Binding-site contacts:
Ligand atom C14 contacts residue GLY151 of chain 1.B at 3.3 Å.
Ligand atom O14 contacts residue GLY151 of chain 1.B at 3.1 Å (h-bond).
Ligand atom O6 contacts residue PHE103 of chain 1.B at 4.1 Å.
Ligand atom C4 contacts residue ARG143 of chain 1.B at 4.0 Å.
Ligand atom C14 contacts residue GLN150 of chain 1.B at 4.4 Å.
Ligand atom C2 contacts residue ARG143 of chain 1.B at 3.6 Å.
Ligand atom O4 contacts residue ARG143 of chain 1.B at 3.3 Å (salt-bridge).
Ligand atom C17 contacts residue GLN150 of chain 1.B at 3.8 Å.
Ligand atom O19 contacts residue GLN150 of chain 1.B at 3.3 Å.
Ligand atom O14 contacts residue TYR157 of chain 1.A at 3.6 Å.
Ligand atom O4 contacts residue TYR157 of chain 1.A at 4.5 Å.
Ligand atom C19 contacts residue GLY151 of chain 1.B at 3.7 Å.
Ligand atom C6 contacts residue TYR157 of chain 1.A at 4.4 Å (hydrophobic).
Ligand atom C1 contacts residue ASP146 of chain 1.B at 3.9 Å.
Ligand atom C21 contacts residue ARG143 of chain 1.B at 3.9 Å.
Ligand atom O19 contacts residue GLY151 of chain 1.B at 2.8 Å (h-bond).
Ligand atom C21 contacts residue TYR157 of chain 1.A at 3.1 Å (hydrophobic).
Ligand atom C21 contacts residue PHE103 of chain 1.B at 3.6 Å (hydrophobic).
Ligand atom C21 contacts residue THR139 of chain 1.B at 3.7 Å.
Ligand atom O19 contacts residue GLN149 of chain 1.B at 4.4 Å.
Ligand atom C19 contacts residue GLN150 of chain 1.B at 4.5 Å.
Ligand atom O19 contacts residue ASP146 of chain 1.B at 3.6 Å (salt-bridge).
Ligand atom O17 contacts residue GLN150 of chain 1.B at 2.5 Å (h-bond).
Ligand atom O6 contacts residue TYR157 of chain 1.A at 4.2 Å.
Ligand atom C3 contacts residue ARG143 of chain 1.B at 3.2 Å.
Ligand atom O4 contacts residue PHE103 of chain 1.B at 3.7 Å.
Ligand atom C17 contacts residue GLY151 of chain 1.B at 3.9 Å.
Ligand atom O17 contacts residue GLY151 of chain 1.B at 3.2 Å.
Ligand atom C18 contacts residue GLY151 of chain 1.B at 4.2 Å.

Sequence of chain 1.B:
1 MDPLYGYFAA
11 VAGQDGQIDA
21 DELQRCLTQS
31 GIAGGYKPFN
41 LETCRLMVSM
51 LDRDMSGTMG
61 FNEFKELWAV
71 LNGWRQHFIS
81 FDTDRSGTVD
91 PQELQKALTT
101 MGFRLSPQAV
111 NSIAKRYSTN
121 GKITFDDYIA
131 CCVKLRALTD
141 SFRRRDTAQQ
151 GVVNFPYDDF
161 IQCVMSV

A small-molecule ligand and the protein it binds are described below.
Small molecule (SMILES): COc1cccc2c1C(=O)c1c(O)c3c(c(O)c1C2=O)C[C@@](O)(C(=O)CO)C[C@@H]3O[C@H]1C[C@H](N)[C@H](O)[C@H](C)O1

Sequence of chain 1.A:
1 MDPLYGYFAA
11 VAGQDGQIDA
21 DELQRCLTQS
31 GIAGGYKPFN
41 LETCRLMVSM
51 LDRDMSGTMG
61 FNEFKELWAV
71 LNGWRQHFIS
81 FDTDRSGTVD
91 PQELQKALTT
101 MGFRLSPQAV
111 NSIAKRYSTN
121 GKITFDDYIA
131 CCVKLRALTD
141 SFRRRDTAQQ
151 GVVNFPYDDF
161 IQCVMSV